A protein and the small-molecule ligand that binds it are described below.
Small molecule (SMILES): CC(=O)N[C@H]1CO[C@H](CO[C@@H]2O[C@@H](C)[C@@H](O)[C@@H](O)[C@@H]2O)[C@@H](O)[C@@H]1O

Sequence of chain 1.A:
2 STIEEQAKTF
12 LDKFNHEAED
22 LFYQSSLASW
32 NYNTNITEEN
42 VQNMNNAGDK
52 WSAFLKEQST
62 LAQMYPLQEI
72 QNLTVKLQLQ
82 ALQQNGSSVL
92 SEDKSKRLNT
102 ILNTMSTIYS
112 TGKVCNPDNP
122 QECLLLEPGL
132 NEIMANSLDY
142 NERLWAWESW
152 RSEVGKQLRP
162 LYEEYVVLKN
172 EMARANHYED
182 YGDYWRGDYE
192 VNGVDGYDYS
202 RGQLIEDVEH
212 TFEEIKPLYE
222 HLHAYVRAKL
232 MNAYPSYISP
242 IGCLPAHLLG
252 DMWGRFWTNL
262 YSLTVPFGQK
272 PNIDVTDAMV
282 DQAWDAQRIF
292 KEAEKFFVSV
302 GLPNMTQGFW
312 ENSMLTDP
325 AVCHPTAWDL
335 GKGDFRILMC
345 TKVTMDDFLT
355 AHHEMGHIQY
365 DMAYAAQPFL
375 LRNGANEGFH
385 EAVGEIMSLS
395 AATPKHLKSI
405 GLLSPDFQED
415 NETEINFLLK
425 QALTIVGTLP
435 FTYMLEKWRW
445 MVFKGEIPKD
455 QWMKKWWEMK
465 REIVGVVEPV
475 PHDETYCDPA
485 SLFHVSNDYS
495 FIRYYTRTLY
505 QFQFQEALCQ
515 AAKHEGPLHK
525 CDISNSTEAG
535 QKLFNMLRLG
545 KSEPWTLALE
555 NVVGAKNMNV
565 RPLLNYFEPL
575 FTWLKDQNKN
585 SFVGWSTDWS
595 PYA

Binding-site contacts:
Ligand atom O5 contacts residue SER89 of chain 1.A at 4.4 Å.
Ligand atom C8 contacts residue ASN86 of chain 1.A at 4.2 Å.
Ligand atom C6 contacts residue ASN86 of chain 1.A at 3.3 Å.
Ligand atom C5 contacts residue ASN86 of chain 1.A at 3.4 Å.
Ligand atom C4 contacts residue ASN86 of chain 1.A at 4.1 Å.
Ligand atom C5 contacts residue GLN64 of chain 1.A at 4.4 Å.
Ligand atom C2 contacts residue ASN86 of chain 1.A at 2.4 Å.
Ligand atom C3 contacts residue GLN64 of chain 1.A at 4.0 Å.
Ligand atom O6 contacts residue ASN86 of chain 1.A at 4.5 Å.
Ligand atom O4 contacts residue SER89 of chain 1.A at 4.0 Å.
Ligand atom O7 contacts residue ASN86 of chain 1.A at 2.7 Å (h-bond).
Ligand atom C7 contacts residue ASN86 of chain 1.A at 3.0 Å.
Ligand atom N2 contacts residue GLN84 of chain 1.A at 4.4 Å.
Ligand atom N2 contacts residue ASN86 of chain 1.A at 2.8 Å (h-bond).
Ligand atom C5 contacts residue GLN64 of chain 1.A at 4.0 Å.
Ligand atom C4 contacts residue SER89 of chain 1.A at 3.2 Å.
Ligand atom C7 contacts residue GLN84 of chain 1.A at 4.0 Å.
Ligand atom O5 contacts residue ASN86 of chain 1.A at 2.3 Å (h-bond).
Ligand atom C5 contacts residue ASN86 of chain 1.A at 3.6 Å.
Ligand atom C7 contacts residue GLN64 of chain 1.A at 4.3 Å.
Ligand atom N2 contacts residue GLN64 of chain 1.A at 3.5 Å (h-bond).
Ligand atom C6 contacts residue SER89 of chain 1.A at 3.1 Å.
Ligand atom C1 contacts residue GLN64 of chain 1.A at 3.5 Å.
Ligand atom C1 contacts residue ASN86 of chain 1.A at 1.4 Å.
Ligand atom O5 contacts residue GLN64 of chain 1.A at 3.7 Å.
Ligand atom O7 contacts residue ASN177 of chain 1.A at 3.9 Å.
Ligand atom C5 contacts residue SER89 of chain 1.A at 3.0 Å.
Ligand atom C2 contacts residue GLN64 of chain 1.A at 3.9 Å.
Ligand atom C3 contacts residue SER89 of chain 1.A at 4.0 Å.
Ligand atom C3 contacts residue ASN86 of chain 1.A at 3.7 Å.
Ligand atom O5 contacts residue GLN64 of chain 1.A at 4.0 Å.
Ligand atom C8 contacts residue GLN84 of chain 1.A at 3.7 Å.
Ligand atom O5 contacts residue ASN86 of chain 1.A at 3.7 Å.
Ligand atom O3 contacts residue SER89 of chain 1.A at 4.1 Å.
Ligand atom C6 contacts residue GLN64 of chain 1.A at 3.9 Å.